Sequence of chain 1.B:
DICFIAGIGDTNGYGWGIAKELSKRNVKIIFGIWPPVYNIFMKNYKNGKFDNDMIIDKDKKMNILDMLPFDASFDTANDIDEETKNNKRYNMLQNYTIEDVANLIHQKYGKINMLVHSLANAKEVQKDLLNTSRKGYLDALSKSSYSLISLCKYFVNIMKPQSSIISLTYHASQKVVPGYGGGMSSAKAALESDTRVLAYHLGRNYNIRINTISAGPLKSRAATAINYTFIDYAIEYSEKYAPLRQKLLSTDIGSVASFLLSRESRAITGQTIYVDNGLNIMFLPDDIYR

A protein and the small-molecule ligand that binds it are described below.
Small molecule (SMILES): Oc1cc(Cl)ccc1Oc1ccc(Cl)cc1Cl

Binding-site contacts:
Ligand atom C13 contacts residue ILE240 of chain 1.B at 3.7 Å (hydrophobic).
Ligand atom C9 contacts residue ALA134 of chain 1.B at 3.7 Å (hydrophobic).
Ligand atom CL15 contacts residue ASN135 of chain 1.B at 3.9 Å.
Ligand atom C10 contacts residue ASN135 of chain 1.B at 4.2 Å.
Ligand atom CL15 contacts residue ALA136 of chain 1.B at 3.4 Å.
Ligand atom CL14 contacts residue TYR184 of chain 1.B at 3.5 Å.
Ligand atom C3 contacts residue ALA237 of chain 1.B at 3.6 Å (hydrophobic).
Ligand atom CL16 contacts residue NAD1 of chain 1.I at 3.4 Å.
Ligand atom O17 contacts residue LYS202 of chain 1.B at 3.7 Å.
Ligand atom C6 contacts residue NAD1 of chain 1.I at 3.4 Å.
Ligand atom C10 contacts residue ALA134 of chain 1.B at 3.3 Å (hydrophobic).
Ligand atom C1 contacts residue TYR194 of chain 1.B at 3.5 Å (hydrophobic).
Ligand atom O7 contacts residue NAD1 of chain 1.I at 3.0 Å (h-bond).
Ligand atom C2 contacts residue TYR194 of chain 1.B at 4.2 Å (hydrophobic).
Ligand atom C8 contacts residue NAD1 of chain 1.I at 3.6 Å.
Ligand atom O17 contacts residue NAD1 of chain 1.I at 2.4 Å (h-bond).
Ligand atom CL15 contacts residue VAL139 of chain 1.B at 4.0 Å.
Ligand atom O17 contacts residue TYR184 of chain 1.B at 4.1 Å.
Ligand atom C4 contacts residue NAD1 of chain 1.I at 3.5 Å.
Ligand atom C5 contacts residue NAD1 of chain 1.I at 3.4 Å.
Ligand atom O17 contacts residue TYR194 of chain 1.B at 2.7 Å (h-bond).
Ligand atom C6 contacts residue TYR194 of chain 1.B at 3.5 Å (hydrophobic).
Ligand atom C1 contacts residue TYR184 of chain 1.B at 3.8 Å (hydrophobic).
Ligand atom C2 contacts residue NAD1 of chain 1.I at 3.4 Å.
Ligand atom C8 contacts residue ALA236 of chain 1.B at 4.3 Å (hydrophobic).
Ligand atom CL16 contacts residue ALA236 of chain 1.B at 3.5 Å.
Ligand atom C4 contacts residue ILE240 of chain 1.B at 4.1 Å (hydrophobic).
Ligand atom CL14 contacts residue PHE285 of chain 1.B at 3.9 Å.
Ligand atom C3 contacts residue ILE240 of chain 1.B at 4.1 Å (hydrophobic).
Ligand atom C10 contacts residue ALA236 of chain 1.B at 4.2 Å (hydrophobic).
Ligand atom C9 contacts residue NAD1 of chain 1.I at 4.0 Å.
Ligand atom CL16 contacts residue ALA134 of chain 1.B at 3.6 Å.
Ligand atom C9 contacts residue ALA236 of chain 1.B at 3.7 Å (hydrophobic).
Ligand atom CL14 contacts residue NAD1 of chain 1.I at 3.6 Å.
Ligand atom C3 contacts residue NAD1 of chain 1.I at 3.2 Å.
Ligand atom C12 contacts residue ILE240 of chain 1.B at 3.9 Å (hydrophobic).
Ligand atom C1 contacts residue NAD1 of chain 1.I at 3.3 Å.
Ligand atom C13 contacts residue TYR194 of chain 1.B at 4.2 Å (hydrophobic).
Ligand atom C12 contacts residue MET198 of chain 1.B at 4.1 Å (hydrophobic).
Ligand atom C4 contacts residue ALA237 of chain 1.B at 3.7 Å (hydrophobic).